Sequence of chain 2.S:
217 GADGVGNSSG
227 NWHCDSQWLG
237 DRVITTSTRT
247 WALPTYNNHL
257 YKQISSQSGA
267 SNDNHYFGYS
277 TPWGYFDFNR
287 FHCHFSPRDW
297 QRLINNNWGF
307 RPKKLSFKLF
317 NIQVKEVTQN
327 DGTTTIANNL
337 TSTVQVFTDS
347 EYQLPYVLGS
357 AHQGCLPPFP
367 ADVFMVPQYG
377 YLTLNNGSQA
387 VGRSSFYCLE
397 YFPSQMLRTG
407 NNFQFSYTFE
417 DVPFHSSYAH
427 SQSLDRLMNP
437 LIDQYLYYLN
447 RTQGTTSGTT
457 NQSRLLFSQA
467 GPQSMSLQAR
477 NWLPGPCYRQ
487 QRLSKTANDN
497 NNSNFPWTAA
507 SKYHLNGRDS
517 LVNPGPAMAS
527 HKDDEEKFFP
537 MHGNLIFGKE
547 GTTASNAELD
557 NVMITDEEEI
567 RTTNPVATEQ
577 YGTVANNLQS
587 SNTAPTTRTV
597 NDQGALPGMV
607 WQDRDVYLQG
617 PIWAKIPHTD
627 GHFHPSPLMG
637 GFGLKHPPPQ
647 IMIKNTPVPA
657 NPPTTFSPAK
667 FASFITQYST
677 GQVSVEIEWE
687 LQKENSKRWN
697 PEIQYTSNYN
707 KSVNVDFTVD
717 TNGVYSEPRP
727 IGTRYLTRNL

Sequence of chain 1.H:
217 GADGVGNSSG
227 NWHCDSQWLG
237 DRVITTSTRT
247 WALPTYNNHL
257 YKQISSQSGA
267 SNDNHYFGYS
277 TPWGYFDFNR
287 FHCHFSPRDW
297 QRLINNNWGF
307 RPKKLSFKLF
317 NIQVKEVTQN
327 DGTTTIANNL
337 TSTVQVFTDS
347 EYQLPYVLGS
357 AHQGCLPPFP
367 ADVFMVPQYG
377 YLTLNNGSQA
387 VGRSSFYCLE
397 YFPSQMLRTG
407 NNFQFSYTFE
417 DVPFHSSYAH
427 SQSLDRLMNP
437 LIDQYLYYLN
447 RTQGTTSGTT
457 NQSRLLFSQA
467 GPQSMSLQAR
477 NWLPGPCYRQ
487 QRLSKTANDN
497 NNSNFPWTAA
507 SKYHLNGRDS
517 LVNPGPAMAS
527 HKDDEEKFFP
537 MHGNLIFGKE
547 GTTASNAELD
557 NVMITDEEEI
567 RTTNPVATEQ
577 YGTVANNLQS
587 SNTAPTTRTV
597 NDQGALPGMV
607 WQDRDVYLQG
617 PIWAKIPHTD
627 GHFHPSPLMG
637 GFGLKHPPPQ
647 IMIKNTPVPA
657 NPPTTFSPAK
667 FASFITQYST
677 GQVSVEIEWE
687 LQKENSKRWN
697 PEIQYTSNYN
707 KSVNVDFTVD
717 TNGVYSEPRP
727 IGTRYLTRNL

Binding-site contacts:
Ligand atom N6 contacts residue PRO633 of chain 1.H at 4.2 Å.
Ligand atom O5' contacts residue PRO631 of chain 1.H at 4.0 Å.
Ligand atom C8 contacts residue HIS630 of chain 1.H at 3.1 Å.
Ligand atom N7 contacts residue HIS630 of chain 1.H at 3.6 Å.
Ligand atom C2 contacts residue PRO631 of chain 1.H at 4.3 Å (hydrophobic).
Ligand atom N6 contacts residue VAL418 of chain 1.H at 3.8 Å.
Ligand atom C6 contacts residue PRO419 of chain 1.H at 4.3 Å (hydrophobic).
Ligand atom C4 contacts residue PRO419 of chain 1.H at 4.0 Å (hydrophobic).
Ligand atom C2' contacts residue PRO419 of chain 1.H at 4.0 Å (hydrophobic).
Ligand atom O2P contacts residue PHE629 of chain 1.H at 3.4 Å (h-bond).
Ligand atom C6 contacts residue VAL418 of chain 1.H at 4.0 Å (hydrophobic).
Ligand atom C5 contacts residue PRO631 of chain 1.H at 4.1 Å (hydrophobic).
Ligand atom N9 contacts residue HIS630 of chain 1.H at 3.8 Å.
Ligand atom N7 contacts residue SER632 of chain 1.H at 3.8 Å.
Ligand atom C6 contacts residue PRO631 of chain 1.H at 3.6 Å (hydrophobic).
Ligand atom N3 contacts residue PRO419 of chain 1.H at 4.2 Å.
Ligand atom N6 contacts residue GLY637 of chain 1.H at 4.0 Å.
Ligand atom N6 contacts residue GLY639 of chain 1.H at 2.9 Å (h-bond).
Ligand atom C2 contacts residue PRO419 of chain 1.H at 4.2 Å (hydrophobic).
Ligand atom N1 contacts residue GLY639 of chain 1.H at 3.1 Å (h-bond).
Ligand atom O4' contacts residue HIS630 of chain 1.H at 4.2 Å.
Ligand atom C8 contacts residue ASP609 of chain 1.H at 4.4 Å.
Ligand atom N1 contacts residue VAL418 of chain 1.H at 3.8 Å.
Ligand atom N1 contacts residue PRO419 of chain 1.H at 4.2 Å.
Ligand atom C5 contacts residue SER632 of chain 1.H at 4.4 Å.
Ligand atom N7 contacts residue ASP609 of chain 1.H at 4.1 Å.
Ligand atom N6 contacts residue PHE638 of chain 1.H at 3.8 Å.
Ligand atom O2P contacts residue PRO631 of chain 1.H at 3.8 Å.
Ligand atom N9 contacts residue PRO419 of chain 1.H at 4.2 Å.
Ligand atom O5' contacts residue PHE629 of chain 1.H at 3.9 Å.
Ligand atom C5 contacts residue PRO419 of chain 1.H at 4.2 Å (hydrophobic).
Ligand atom P contacts residue PHE629 of chain 1.H at 4.4 Å.
Ligand atom C1' contacts residue HIS630 of chain 1.H at 3.8 Å.
Ligand atom O2P contacts residue HIS628 of chain 1.H at 3.8 Å.
Ligand atom C2 contacts residue GLY639 of chain 1.H at 3.9 Å.
Ligand atom O4' contacts residue PRO631 of chain 1.H at 4.1 Å.
Ligand atom N1 contacts residue PRO631 of chain 1.H at 3.8 Å.
Ligand atom C6 contacts residue GLY639 of chain 1.H at 3.8 Å.
Ligand atom N6 contacts residue SER632 of chain 1.H at 4.0 Å.
Ligand atom N6 contacts residue PRO631 of chain 1.H at 3.8 Å.

The protein below binds the small molecule below.
Small molecule (SMILES): Nc1ncnc2c1ncn2[C@H]1C[C@H](O)[C@@H](COP(=O)(O)O)O1